Sequence of chain 1.A:
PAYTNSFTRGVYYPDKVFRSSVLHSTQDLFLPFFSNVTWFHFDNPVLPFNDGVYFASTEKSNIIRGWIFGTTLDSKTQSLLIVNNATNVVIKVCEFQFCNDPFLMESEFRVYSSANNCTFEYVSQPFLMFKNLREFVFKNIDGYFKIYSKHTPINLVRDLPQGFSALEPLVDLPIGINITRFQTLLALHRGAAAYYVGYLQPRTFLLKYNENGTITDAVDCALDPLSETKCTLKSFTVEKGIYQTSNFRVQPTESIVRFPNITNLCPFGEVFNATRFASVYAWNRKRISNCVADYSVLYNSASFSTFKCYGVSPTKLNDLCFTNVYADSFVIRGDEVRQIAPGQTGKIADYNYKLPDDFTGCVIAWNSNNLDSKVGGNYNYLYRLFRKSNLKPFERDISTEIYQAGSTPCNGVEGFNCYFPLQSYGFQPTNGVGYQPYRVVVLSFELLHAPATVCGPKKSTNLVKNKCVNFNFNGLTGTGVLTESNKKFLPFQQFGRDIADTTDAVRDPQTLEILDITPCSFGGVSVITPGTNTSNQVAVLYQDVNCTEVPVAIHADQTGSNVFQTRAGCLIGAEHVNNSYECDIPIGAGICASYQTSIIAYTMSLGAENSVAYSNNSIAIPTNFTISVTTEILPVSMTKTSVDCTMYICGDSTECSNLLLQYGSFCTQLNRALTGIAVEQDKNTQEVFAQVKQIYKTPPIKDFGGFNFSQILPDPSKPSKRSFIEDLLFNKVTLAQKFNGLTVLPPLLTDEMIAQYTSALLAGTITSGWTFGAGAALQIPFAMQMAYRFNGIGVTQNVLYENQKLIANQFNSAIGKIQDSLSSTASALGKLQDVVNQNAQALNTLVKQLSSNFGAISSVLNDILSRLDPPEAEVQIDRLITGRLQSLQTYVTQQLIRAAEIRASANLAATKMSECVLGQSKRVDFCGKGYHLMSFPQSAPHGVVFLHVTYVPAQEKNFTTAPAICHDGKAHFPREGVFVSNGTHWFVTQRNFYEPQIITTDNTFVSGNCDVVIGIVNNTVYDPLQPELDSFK

The protein below binds the small molecule below.
Small molecule (SMILES): CC(=O)N[C@@H]1[C@@H](O)[C@H](O)[C@@H](CO)O[C@H]1O

Binding-site contacts:
Ligand atom C1 contacts residue ASN616 of chain 1.A at 1.4 Å.
Ligand atom O5 contacts residue THR618 of chain 1.A at 3.6 Å.
Ligand atom C8 contacts residue ARG646 of chain 1.A at 4.2 Å.
Ligand atom O7 contacts residue ASN616 of chain 1.A at 2.9 Å (h-bond).
Ligand atom O6 contacts residue THR618 of chain 1.A at 3.8 Å.
Ligand atom C1 contacts residue THR618 of chain 1.A at 4.4 Å.
Ligand atom C6 contacts residue THR618 of chain 1.A at 3.8 Å.
Ligand atom C3 contacts residue ASN616 of chain 1.A at 3.8 Å.
Ligand atom N2 contacts residue ASN616 of chain 1.A at 2.9 Å (h-bond).
Ligand atom O5 contacts residue ASN616 of chain 1.A at 2.4 Å (h-bond).
Ligand atom C4 contacts residue ASN616 of chain 1.A at 4.2 Å.
Ligand atom C5 contacts residue THR618 of chain 1.A at 4.0 Å.
Ligand atom C2 contacts residue ASN616 of chain 1.A at 2.5 Å.
Ligand atom C8 contacts residue ASN616 of chain 1.A at 4.3 Å.
Ligand atom C5 contacts residue ASN616 of chain 1.A at 3.7 Å.
Ligand atom C7 contacts residue ASN616 of chain 1.A at 3.1 Å.